Binding-site contacts:
Ligand atom O15 contacts residue ASP164 of chain 1.A at 2.9 Å (salt-bridge).
Ligand atom C24 contacts residue THR102 of chain 1.A at 3.2 Å.
Ligand atom C16 contacts residue GLU67 of chain 1.A at 3.4 Å.
Ligand atom F9 contacts residue ILE162 of chain 1.A at 3.3 Å.
Ligand atom F10 contacts residue MET74 of chain 1.A at 3.7 Å.
Ligand atom O15 contacts residue LEU163 of chain 1.A at 3.4 Å.
Ligand atom F8 contacts residue HIS144 of chain 1.A at 3.1 Å.
Ligand atom C1 contacts residue LEU70 of chain 1.A at 3.5 Å (hydrophobic).
Ligand atom C3 contacts residue ASP164 of chain 1.A at 3.7 Å.
Ligand atom C31 contacts residue MET105 of chain 1.A at 3.2 Å (hydrophobic).
Ligand atom C2 contacts residue ASP164 of chain 1.A at 3.7 Å.
Ligand atom F9 contacts residue ILE80 of chain 1.A at 3.3 Å.
Ligand atom C21 contacts residue GLU67 of chain 1.A at 3.4 Å.
Ligand atom C24 contacts residue ALA47 of chain 1.A at 3.7 Å (hydrophobic).
Ligand atom C3 contacts residue GLU67 of chain 1.A at 3.7 Å.
Ligand atom C5 contacts residue LEU70 of chain 1.A at 3.5 Å (hydrophobic).
Ligand atom N30 contacts residue MET105 of chain 1.A at 3.4 Å (h-bond).
Ligand atom O15 contacts residue ILE80 of chain 1.A at 3.5 Å.
Ligand atom C25 contacts residue MET105 of chain 1.A at 3.4 Å (hydrophobic).
Ligand atom C17 contacts residue ASP164 of chain 1.A at 3.3 Å.
Ligand atom N14 contacts residue GLU67 of chain 1.A at 2.7 Å (salt-bridge).
Ligand atom C6 contacts residue LEU70 of chain 1.A at 3.4 Å (hydrophobic).
Ligand atom F10 contacts residue ILE137 of chain 1.A at 3.7 Å.
Ligand atom C13 contacts residue GLU67 of chain 1.A at 3.7 Å.
Ligand atom N14 contacts residue ASP164 of chain 1.A at 3.6 Å.
Ligand atom N30 contacts residue VAL26 of chain 1.A at 3.6 Å.
Ligand atom C25 contacts residue HIS103 of chain 1.A at 3.5 Å.
Ligand atom F9 contacts residue VAL79 of chain 1.A at 3.4 Å.
Ligand atom N12 contacts residue GLU67 of chain 1.A at 3.0 Å (salt-bridge).
Ligand atom F10 contacts residue LEU70 of chain 1.A at 3.6 Å.
Ligand atom F8 contacts residue ILE162 of chain 1.A at 3.4 Å.
Ligand atom C4 contacts residue LEU70 of chain 1.A at 3.7 Å (hydrophobic).
Ligand atom F8 contacts residue ILE137 of chain 1.A at 3.6 Å.
Ligand atom CL11 contacts residue ILE142 of chain 1.A at 3.7 Å.
Ligand atom N12 contacts residue ASP164 of chain 1.A at 3.5 Å (salt-bridge).
Ligand atom C13 contacts residue ASP164 of chain 1.A at 3.1 Å.
Ligand atom C20 contacts residue LYS49 of chain 1.A at 3.6 Å.
Ligand atom C28 contacts residue PHE165 of chain 1.A at 3.6 Å (hydrophobic).
Ligand atom N26 contacts residue MET105 of chain 1.A at 3.4 Å (h-bond).
Ligand atom C25 contacts residue ALA47 of chain 1.A at 3.6 Å (hydrophobic).

The small molecule below binds the protein below.
Small molecule (SMILES): CNC(=O)c1cc(Oc2ccc(NC(=O)Nc3ccc(Cl)c(C(F)(F)F)c3)cc2)ccn1

Sequence of chain 1.A:
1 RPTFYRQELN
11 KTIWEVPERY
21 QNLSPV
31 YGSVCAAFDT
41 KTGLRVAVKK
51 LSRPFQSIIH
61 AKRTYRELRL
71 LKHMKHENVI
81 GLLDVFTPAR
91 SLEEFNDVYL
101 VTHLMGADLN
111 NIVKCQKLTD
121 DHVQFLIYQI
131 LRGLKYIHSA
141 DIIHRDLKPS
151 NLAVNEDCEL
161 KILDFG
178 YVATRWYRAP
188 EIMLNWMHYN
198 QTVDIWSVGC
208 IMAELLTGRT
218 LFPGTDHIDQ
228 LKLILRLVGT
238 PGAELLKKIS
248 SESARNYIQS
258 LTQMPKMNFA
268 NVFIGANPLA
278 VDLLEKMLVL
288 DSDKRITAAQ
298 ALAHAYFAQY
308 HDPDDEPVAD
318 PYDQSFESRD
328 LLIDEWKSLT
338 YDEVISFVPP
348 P